Binding-site contacts:
Ligand atom C1 contacts residue TYR27 of chain 1.A at 3.4 Å (hydrophobic).
Ligand atom C7 contacts residue GLU39 of chain 1.A at 3.8 Å.
Ligand atom N2 contacts residue GLU39 of chain 1.A at 2.9 Å (salt-bridge).
Ligand atom C8 contacts residue GLU39 of chain 1.A at 3.7 Å.
Ligand atom C1 contacts residue ASN40 of chain 1.A at 1.4 Å.
Ligand atom O6 contacts residue PRO12 of chain 1.A at 4.2 Å.
Ligand atom C2 contacts residue GLU39 of chain 1.A at 3.8 Å.
Ligand atom C1 contacts residue GLU39 of chain 1.A at 3.8 Å.
Ligand atom C2 contacts residue ASN40 of chain 1.A at 2.5 Å.
Ligand atom C3 contacts residue ASN40 of chain 1.A at 3.8 Å.
Ligand atom O7 contacts residue ASN40 of chain 1.A at 3.8 Å.
Ligand atom C4 contacts residue ASN40 of chain 1.A at 4.2 Å.
Ligand atom C6 contacts residue TYR27 of chain 1.A at 3.9 Å (hydrophobic).
Ligand atom C5 contacts residue TYR27 of chain 1.A at 3.4 Å (hydrophobic).
Ligand atom O5 contacts residue TYR27 of chain 1.A at 3.3 Å (h-bond).
Ligand atom C5 contacts residue ASN40 of chain 1.A at 3.6 Å.
Ligand atom C3 contacts residue GLU39 of chain 1.A at 4.1 Å.
Ligand atom N2 contacts residue ASN40 of chain 1.A at 3.0 Å (h-bond).
Ligand atom C6 contacts residue PRO12 of chain 1.A at 4.5 Å (hydrophobic).
Ligand atom O5 contacts residue ASN40 of chain 1.A at 2.3 Å (h-bond).
Ligand atom C7 contacts residue ASN40 of chain 1.A at 3.6 Å.

A protein and the small-molecule ligand that binds it are described below.
Small molecule (SMILES): CC(=O)N[C@H]1[C@H](O[C@H]2[C@H](O)[C@@H](NC(C)=O)CO[C@@H]2CO)O[C@H](CO)[C@@H](O)[C@@H]1O

Sequence of chain 1.A:
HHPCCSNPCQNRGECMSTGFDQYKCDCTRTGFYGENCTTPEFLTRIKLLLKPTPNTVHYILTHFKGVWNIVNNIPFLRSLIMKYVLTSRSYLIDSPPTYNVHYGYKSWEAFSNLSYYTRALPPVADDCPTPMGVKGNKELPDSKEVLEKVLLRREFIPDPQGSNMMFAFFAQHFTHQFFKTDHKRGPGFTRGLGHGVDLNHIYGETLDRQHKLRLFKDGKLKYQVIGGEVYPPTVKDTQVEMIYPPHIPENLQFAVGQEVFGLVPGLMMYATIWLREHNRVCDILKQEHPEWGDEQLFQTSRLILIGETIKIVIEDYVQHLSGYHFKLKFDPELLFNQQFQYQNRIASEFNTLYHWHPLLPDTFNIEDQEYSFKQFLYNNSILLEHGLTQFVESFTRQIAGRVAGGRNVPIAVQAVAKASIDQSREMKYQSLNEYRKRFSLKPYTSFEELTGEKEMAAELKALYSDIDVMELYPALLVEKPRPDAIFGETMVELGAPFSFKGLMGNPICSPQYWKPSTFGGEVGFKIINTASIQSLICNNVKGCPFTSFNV